The protein below binds the small molecule below.
Small molecule (SMILES): Cc1cn([C@H]2C[C@H](O[P](=O)(O)OC[C@H]3O[C@@H](n4cnc5c(N)ncnc54)C[C@@H]3O[P](=O)(O)OC[C@H]3O[C@@H](n4ccc(N)nc4=O)C[C@@H]3O)[C@@H](CO[P](=O)(O)O[C@H]3C[C@H](n4cnc5c(=O)nc(N)[nH]c54)O[C@@H]3COP(=O)=O)O2)c(=O)[nH]c1=O

Binding-site contacts:
Ligand atom O4' contacts residue SQ01 of chain 2.L at 2.8 Å (h-bond).
Ligand atom O4' contacts residue TYR100 of chain 2.B at 3.9 Å.
Ligand atom C5 contacts residue SQ01 of chain 2.L at 3.4 Å.
Ligand atom N3 contacts residue SQ01 of chain 2.L at 4.2 Å.
Ligand atom N1 contacts residue SQ01 of chain 2.L at 3.8 Å.
Ligand atom C2' contacts residue SQ01 of chain 2.L at 3.9 Å.
Ligand atom C6 contacts residue SQ01 of chain 2.L at 3.5 Å.
Ligand atom C3' contacts residue SQ01 of chain 2.L at 3.9 Å.
Ligand atom OP1 contacts residue SQ01 of chain 2.L at 2.9 Å (h-bond).
Ligand atom C2 contacts residue SQ01 of chain 2.L at 4.1 Å.
Ligand atom C4' contacts residue TYR100 of chain 2.B at 4.1 Å (hydrophobic).
Ligand atom C5' contacts residue TYR100 of chain 2.B at 4.2 Å (hydrophobic).
Ligand atom C8 contacts residue SQ01 of chain 2.L at 3.6 Å.
Ligand atom OP2 contacts residue SQ01 of chain 2.L at 1.8 Å (h-bond).
Ligand atom N9 contacts residue SQ01 of chain 2.L at 4.0 Å.
Ligand atom C4 contacts residue SQ01 of chain 2.L at 3.7 Å.
Ligand atom N2 contacts residue SQ01 of chain 2.L at 4.1 Å.
Ligand atom P contacts residue SQ01 of chain 2.L at 1.5 Å.
Ligand atom C4' contacts residue SQ01 of chain 2.L at 3.1 Å.
Ligand atom O5' contacts residue SQ01 of chain 2.L at 1.7 Å (h-bond).
Ligand atom O6 contacts residue SQ01 of chain 2.L at 3.2 Å (h-bond).
Ligand atom C5' contacts residue SQ01 of chain 2.L at 2.5 Å.
Ligand atom C1' contacts residue SQ01 of chain 2.L at 3.7 Å.
Ligand atom N7 contacts residue SQ01 of chain 2.L at 3.7 Å.

Sequence of chain 2.B:
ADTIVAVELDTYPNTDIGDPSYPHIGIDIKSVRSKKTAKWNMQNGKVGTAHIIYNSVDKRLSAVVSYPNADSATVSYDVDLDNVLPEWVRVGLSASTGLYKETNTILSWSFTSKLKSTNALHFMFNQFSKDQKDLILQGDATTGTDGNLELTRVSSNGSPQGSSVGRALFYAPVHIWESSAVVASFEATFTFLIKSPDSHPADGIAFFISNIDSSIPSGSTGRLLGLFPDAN